Sequence of chain 1.D:
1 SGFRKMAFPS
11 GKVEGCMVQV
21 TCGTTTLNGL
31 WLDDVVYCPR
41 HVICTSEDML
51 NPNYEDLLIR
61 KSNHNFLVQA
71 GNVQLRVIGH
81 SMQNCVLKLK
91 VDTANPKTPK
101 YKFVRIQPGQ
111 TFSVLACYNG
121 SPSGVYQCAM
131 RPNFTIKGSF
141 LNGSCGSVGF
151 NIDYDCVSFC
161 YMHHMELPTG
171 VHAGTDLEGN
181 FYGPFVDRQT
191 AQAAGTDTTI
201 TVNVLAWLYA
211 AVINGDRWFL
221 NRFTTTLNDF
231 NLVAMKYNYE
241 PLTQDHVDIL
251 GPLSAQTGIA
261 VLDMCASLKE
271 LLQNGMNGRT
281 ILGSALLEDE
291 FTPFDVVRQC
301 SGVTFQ

A protein and the small-molecule ligand that binds it are described below.
Small molecule (SMILES): CC(C)(C)c1ccc(N(Cc2cc(Cl)cs2)C(=O)Cc2cncc3ccccc23)cc1

Binding-site contacts:
Ligand atom C12 contacts residue VAL186 of chain 1.D at 3.8 Å (hydrophobic).
Ligand atom C13 contacts residue ASN142 of chain 1.D at 3.9 Å.
Ligand atom C02 contacts residue ASN142 of chain 1.D at 3.7 Å.
Ligand atom C10 contacts residue PHE140 of chain 1.D at 3.7 Å (hydrophobic).
Ligand atom C06 contacts residue HIS41 of chain 1.D at 3.9 Å.
Ligand atom C2 contacts residue THR25 of chain 1.D at 3.8 Å.
Ligand atom C4 contacts residue CYS44 of chain 1.D at 3.7 Å (hydrophobic).
Ligand atom CL01 contacts residue HIS41 of chain 1.D at 3.7 Å.
Ligand atom S01 contacts residue ARG188 of chain 1.D at 3.4 Å (salt-bridge).
Ligand atom C2 contacts residue CYS44 of chain 1.D at 3.5 Å (hydrophobic).
Ligand atom C18 contacts residue MET165 of chain 1.D at 3.4 Å (hydrophobic).
Ligand atom CL01 contacts residue MET165 of chain 1.D at 3.7 Å.
Ligand atom C23 contacts residue GLN189 of chain 1.D at 3.3 Å.
Ligand atom C03 contacts residue PHE140 of chain 1.D at 3.9 Å (hydrophobic).
Ligand atom N01 contacts residue SER144 of chain 1.D at 3.5 Å (h-bond).
Ligand atom C4 contacts residue THR45 of chain 1.D at 3.8 Å.
Ligand atom C09 contacts residue MET49 of chain 1.D at 3.7 Å (hydrophobic).
Ligand atom C08 contacts residue HIS41 of chain 1.D at 3.5 Å.
Ligand atom C2 contacts residue HIS41 of chain 1.D at 3.2 Å.
Ligand atom C03 contacts residue ASN142 of chain 1.D at 3.7 Å.
Ligand atom C12 contacts residue MET49 of chain 1.D at 3.9 Å (hydrophobic).
Ligand atom C03 contacts residue GLU166 of chain 1.D at 3.6 Å.
Ligand atom C11 contacts residue GLU166 of chain 1.D at 3.9 Å.
Ligand atom O01 contacts residue MET165 of chain 1.D at 3.4 Å.
Ligand atom C10 contacts residue GLU166 of chain 1.D at 3.8 Å.
Ligand atom C12 contacts residue MET165 of chain 1.D at 3.8 Å (hydrophobic).
Ligand atom C11 contacts residue CYS145 of chain 1.D at 3.7 Å (hydrophobic).
Ligand atom C13 contacts residue GLU166 of chain 1.D at 3.7 Å.
Ligand atom C09 contacts residue HIS164 of chain 1.D at 3.7 Å.
Ligand atom C18 contacts residue MET49 of chain 1.D at 3.5 Å (hydrophobic).
Ligand atom C12 contacts residue ARG188 of chain 1.D at 3.2 Å.
Ligand atom C03 contacts residue SER1 of chain 1.B at 3.7 Å.
Ligand atom N01 contacts residue HIS163 of chain 1.D at 3.0 Å (h-bond).
Ligand atom C4 contacts residue SER46 of chain 1.D at 3.7 Å.
Ligand atom C11 contacts residue HIS163 of chain 1.D at 3.6 Å.
Ligand atom C09 contacts residue MET165 of chain 1.D at 3.3 Å (hydrophobic).
Ligand atom O01 contacts residue GLU166 of chain 1.D at 3.0 Å (salt-bridge).
Ligand atom CL01 contacts residue ASP187 of chain 1.D at 3.4 Å.
Ligand atom C04 contacts residue ASN142 of chain 1.D at 3.4 Å.
Ligand atom S01 contacts residue GLN189 of chain 1.D at 3.6 Å.

Sequence of chain 1.B:
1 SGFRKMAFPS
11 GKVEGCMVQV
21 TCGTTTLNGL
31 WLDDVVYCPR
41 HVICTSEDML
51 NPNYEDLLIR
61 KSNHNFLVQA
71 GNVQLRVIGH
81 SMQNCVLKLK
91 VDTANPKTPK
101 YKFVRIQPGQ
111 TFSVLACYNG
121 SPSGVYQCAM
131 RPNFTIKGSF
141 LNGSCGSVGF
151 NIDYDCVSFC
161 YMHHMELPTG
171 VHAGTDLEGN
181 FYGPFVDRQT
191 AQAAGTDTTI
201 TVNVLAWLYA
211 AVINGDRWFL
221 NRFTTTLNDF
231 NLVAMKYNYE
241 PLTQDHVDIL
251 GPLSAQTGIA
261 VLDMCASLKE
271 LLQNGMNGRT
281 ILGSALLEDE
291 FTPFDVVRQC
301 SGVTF